The small molecule below binds the protein below.
Small molecule (SMILES): CC(=O)N[C@@H]1[C@@H](O)[C@H](O)[C@@H](CO)O[C@H]1O

Binding-site contacts:
Ligand atom C1 contacts residue VAL314 of chain 28.H at 4.4 Å (hydrophobic).
Ligand atom C5 contacts residue ASN315 of chain 28.H at 3.7 Å.
Ligand atom C1 contacts residue ASN315 of chain 28.H at 1.4 Å.
Ligand atom C6 contacts residue ASN315 of chain 28.H at 4.5 Å.
Ligand atom O7 contacts residue ASN315 of chain 28.H at 4.2 Å.
Ligand atom C7 contacts residue ASN315 of chain 28.H at 3.3 Å.
Ligand atom C8 contacts residue ASN315 of chain 28.H at 3.5 Å.
Ligand atom C4 contacts residue ASN315 of chain 28.H at 4.3 Å.
Ligand atom O5 contacts residue THR313 of chain 28.H at 4.3 Å.
Ligand atom O5 contacts residue ASN315 of chain 28.H at 2.4 Å (h-bond).
Ligand atom C2 contacts residue ASN315 of chain 28.H at 2.5 Å.
Ligand atom C3 contacts residue ASN315 of chain 28.H at 3.8 Å.
Ligand atom C8 contacts residue ILE281 of chain 28.H at 4.5 Å (hydrophobic).
Ligand atom O5 contacts residue VAL314 of chain 28.H at 3.8 Å.
Ligand atom C6 contacts residue THR313 of chain 28.H at 4.5 Å.
Ligand atom N2 contacts residue ASN315 of chain 28.H at 2.8 Å (h-bond).

Sequence of chain 28.H:
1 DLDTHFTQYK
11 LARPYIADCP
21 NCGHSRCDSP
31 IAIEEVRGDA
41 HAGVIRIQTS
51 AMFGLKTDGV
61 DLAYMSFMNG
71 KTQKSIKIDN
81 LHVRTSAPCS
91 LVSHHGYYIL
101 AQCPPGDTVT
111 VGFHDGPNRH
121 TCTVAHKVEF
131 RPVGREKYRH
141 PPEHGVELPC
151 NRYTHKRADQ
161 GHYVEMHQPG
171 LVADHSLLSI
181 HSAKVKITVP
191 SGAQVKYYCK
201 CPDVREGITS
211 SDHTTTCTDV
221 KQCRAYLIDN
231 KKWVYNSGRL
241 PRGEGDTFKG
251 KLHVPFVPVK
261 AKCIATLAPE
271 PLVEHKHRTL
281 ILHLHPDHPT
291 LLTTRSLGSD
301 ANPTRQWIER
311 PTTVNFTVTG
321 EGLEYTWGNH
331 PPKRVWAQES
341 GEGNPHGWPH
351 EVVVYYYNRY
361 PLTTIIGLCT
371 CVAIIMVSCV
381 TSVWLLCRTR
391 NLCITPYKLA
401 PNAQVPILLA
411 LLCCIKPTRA